Binding-site contacts:
Ligand atom C4 contacts residue ASP232 of chain 55.B at 3.5 Å.
Ligand atom C4 contacts residue ARG104 of chain 55.B at 3.7 Å.
Ligand atom O4 contacts residue PRO231 of chain 55.B at 3.8 Å.
Ligand atom C5 contacts residue PRO231 of chain 55.B at 3.4 Å (hydrophobic).
Ligand atom C4 contacts residue ASP91 of chain 55.B at 3.4 Å.
Ligand atom N5 contacts residue PRO231 of chain 55.B at 2.6 Å (h-bond).
Ligand atom C3 contacts residue ARG95 of chain 55.B at 3.8 Å.
Ligand atom C10 contacts residue ASP232 of chain 55.B at 3.6 Å.
Ligand atom O7 contacts residue ASN180 of chain 55.B at 3.2 Å (h-bond).
Ligand atom O1B contacts residue ASP91 of chain 55.B at 3.8 Å.
Ligand atom C7 contacts residue ASN180 of chain 55.B at 3.5 Å.
Ligand atom C10 contacts residue ASN275 of chain 55.A at 3.2 Å.
Ligand atom C8 contacts residue ASN180 of chain 55.B at 3.0 Å.
Ligand atom C10 contacts residue PRO231 of chain 55.B at 3.5 Å (hydrophobic).
Ligand atom C11 contacts residue ASP232 of chain 55.B at 3.4 Å.
Ligand atom O4 contacts residue ASP232 of chain 55.B at 2.9 Å (salt-bridge).
Ligand atom O4 contacts residue ASN275 of chain 55.A at 2.8 Å (h-bond).
Ligand atom O7 contacts residue PRO274 of chain 55.A at 3.5 Å.
Ligand atom O6 contacts residue PRO274 of chain 55.A at 3.8 Å.
Ligand atom C3 contacts residue ARG104 of chain 55.B at 3.8 Å.
Ligand atom C3 contacts residue PRO274 of chain 55.A at 3.7 Å (hydrophobic).
Ligand atom C11 contacts residue ILE233 of chain 55.B at 3.5 Å (hydrophobic).
Ligand atom O6 contacts residue ASP91 of chain 55.B at 3.2 Å.
Ligand atom O7 contacts residue LYS270 of chain 55.A at 3.4 Å (salt-bridge).
Ligand atom O3 contacts residue PRO274 of chain 55.A at 3.6 Å.
Ligand atom O4 contacts residue ASP91 of chain 55.B at 2.4 Å (salt-bridge).
Ligand atom C11 contacts residue GLY234 of chain 55.B at 3.7 Å.
Ligand atom C11 contacts residue PRO231 of chain 55.B at 3.5 Å (hydrophobic).
Ligand atom O3 contacts residue GLY282 of chain 55.A at 3.3 Å.
Ligand atom C4 contacts residue PRO274 of chain 55.A at 3.8 Å (hydrophobic).
Ligand atom O1B contacts residue ARG104 of chain 55.B at 2.4 Å (salt-bridge).
Ligand atom N5 contacts residue ASN275 of chain 55.A at 3.5 Å (h-bond).
Ligand atom O4 contacts residue ARG95 of chain 55.B at 3.3 Å (salt-bridge).
Ligand atom C4 contacts residue ASN275 of chain 55.A at 3.7 Å.
Ligand atom C5 contacts residue ASN275 of chain 55.A at 3.5 Å.
Ligand atom C1 contacts residue ARG104 of chain 55.B at 3.4 Å.
Ligand atom O10 contacts residue ASN275 of chain 55.A at 2.7 Å (h-bond).
Ligand atom O10 contacts residue LYS270 of chain 55.A at 3.0 Å (salt-bridge).
Ligand atom C10 contacts residue LYS270 of chain 55.A at 3.6 Å.
Ligand atom C4 contacts residue PRO231 of chain 55.B at 3.4 Å (hydrophobic).

Sequence of chain 55.B:
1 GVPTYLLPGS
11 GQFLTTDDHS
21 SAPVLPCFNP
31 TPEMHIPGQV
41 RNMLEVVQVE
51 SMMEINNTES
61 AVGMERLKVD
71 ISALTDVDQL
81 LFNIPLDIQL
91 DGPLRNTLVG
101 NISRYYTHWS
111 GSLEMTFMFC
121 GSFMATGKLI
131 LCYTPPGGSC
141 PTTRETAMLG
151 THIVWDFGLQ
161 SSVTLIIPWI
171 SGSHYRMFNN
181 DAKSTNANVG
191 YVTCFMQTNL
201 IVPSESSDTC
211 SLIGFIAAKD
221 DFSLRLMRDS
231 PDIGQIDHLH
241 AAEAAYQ

Sequence of chain 55.A:
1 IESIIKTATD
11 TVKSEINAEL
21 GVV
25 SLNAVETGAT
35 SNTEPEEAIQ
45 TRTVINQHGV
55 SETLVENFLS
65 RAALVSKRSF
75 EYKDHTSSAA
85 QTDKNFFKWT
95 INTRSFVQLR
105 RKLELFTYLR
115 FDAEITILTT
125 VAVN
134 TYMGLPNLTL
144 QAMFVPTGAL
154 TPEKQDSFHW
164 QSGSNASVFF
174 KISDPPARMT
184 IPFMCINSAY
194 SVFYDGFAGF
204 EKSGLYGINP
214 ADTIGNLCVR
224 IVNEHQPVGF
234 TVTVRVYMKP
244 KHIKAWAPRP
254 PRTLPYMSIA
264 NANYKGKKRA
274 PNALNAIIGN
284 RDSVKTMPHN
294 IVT

The small molecule below binds the protein below.
Small molecule (SMILES): CC(=O)N[C@@H]1[C@@H](O)[C@H](O[C@@H]2O[C@H](CO[C@]3(C(=O)O)C[C@H](O)[C@@H](NC(C)=O)[C@H]([C@H](O)[C@H](O)CO)O3)[C@H](O)[C@H](O)[C@H]2O)[C@@H](CO)O[C@H]1O